Binding-site contacts:
Ligand atom C1 contacts residue ASN706 of chain 1.C at 1.4 Å.
Ligand atom C5 contacts residue ASN706 of chain 1.C at 3.7 Å.
Ligand atom C3 contacts residue ASN706 of chain 1.C at 3.8 Å.
Ligand atom O5 contacts residue ASN706 of chain 1.C at 2.4 Å (h-bond).
Ligand atom C2 contacts residue ASN706 of chain 1.C at 2.5 Å.
Ligand atom N2 contacts residue ASN706 of chain 1.C at 2.9 Å (h-bond).
Ligand atom C7 contacts residue ASN706 of chain 1.C at 4.0 Å.
Ligand atom C4 contacts residue ASN706 of chain 1.C at 4.2 Å.

This small molecule binds to this protein.
Small molecule (SMILES): CC(=O)N[C@@H]1[C@@H](O)[C@H](O)[C@@H](CO)O[C@H]1O

Sequence of chain 1.C:
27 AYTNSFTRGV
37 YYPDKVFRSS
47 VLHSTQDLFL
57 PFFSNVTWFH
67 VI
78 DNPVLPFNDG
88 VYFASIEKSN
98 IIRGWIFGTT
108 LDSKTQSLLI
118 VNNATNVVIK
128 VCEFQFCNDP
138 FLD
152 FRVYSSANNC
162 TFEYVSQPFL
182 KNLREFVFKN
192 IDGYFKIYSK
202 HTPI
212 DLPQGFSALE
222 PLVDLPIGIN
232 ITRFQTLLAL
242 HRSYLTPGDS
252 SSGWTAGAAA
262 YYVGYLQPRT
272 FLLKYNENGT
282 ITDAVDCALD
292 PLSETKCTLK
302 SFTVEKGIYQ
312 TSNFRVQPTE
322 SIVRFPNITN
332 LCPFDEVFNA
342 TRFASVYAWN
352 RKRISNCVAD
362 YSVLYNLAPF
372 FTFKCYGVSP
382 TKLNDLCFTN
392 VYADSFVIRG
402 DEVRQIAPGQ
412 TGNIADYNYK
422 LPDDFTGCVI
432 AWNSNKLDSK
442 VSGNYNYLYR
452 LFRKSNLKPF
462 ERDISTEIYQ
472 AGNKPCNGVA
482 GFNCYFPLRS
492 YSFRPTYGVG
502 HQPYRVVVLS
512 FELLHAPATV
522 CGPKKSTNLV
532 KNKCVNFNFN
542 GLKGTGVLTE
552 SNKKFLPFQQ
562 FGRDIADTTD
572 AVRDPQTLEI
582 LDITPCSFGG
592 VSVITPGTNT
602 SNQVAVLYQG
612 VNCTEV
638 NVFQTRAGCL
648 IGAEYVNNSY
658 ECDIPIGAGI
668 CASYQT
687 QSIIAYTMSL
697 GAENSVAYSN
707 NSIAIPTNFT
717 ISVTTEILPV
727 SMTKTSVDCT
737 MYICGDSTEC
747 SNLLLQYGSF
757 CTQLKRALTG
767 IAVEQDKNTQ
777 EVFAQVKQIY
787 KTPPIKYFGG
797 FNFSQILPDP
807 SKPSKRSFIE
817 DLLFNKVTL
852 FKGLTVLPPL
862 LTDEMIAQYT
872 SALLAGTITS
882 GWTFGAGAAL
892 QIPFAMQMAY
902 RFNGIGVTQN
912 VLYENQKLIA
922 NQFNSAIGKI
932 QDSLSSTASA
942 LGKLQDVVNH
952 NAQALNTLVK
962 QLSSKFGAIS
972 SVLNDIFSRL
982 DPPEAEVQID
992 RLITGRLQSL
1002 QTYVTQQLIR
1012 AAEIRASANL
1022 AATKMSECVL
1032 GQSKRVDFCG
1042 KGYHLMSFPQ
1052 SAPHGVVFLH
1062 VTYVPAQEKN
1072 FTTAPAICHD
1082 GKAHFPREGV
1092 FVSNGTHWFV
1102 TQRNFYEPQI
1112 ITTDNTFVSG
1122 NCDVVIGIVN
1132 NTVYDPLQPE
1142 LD